Sequence of chain 1.B:
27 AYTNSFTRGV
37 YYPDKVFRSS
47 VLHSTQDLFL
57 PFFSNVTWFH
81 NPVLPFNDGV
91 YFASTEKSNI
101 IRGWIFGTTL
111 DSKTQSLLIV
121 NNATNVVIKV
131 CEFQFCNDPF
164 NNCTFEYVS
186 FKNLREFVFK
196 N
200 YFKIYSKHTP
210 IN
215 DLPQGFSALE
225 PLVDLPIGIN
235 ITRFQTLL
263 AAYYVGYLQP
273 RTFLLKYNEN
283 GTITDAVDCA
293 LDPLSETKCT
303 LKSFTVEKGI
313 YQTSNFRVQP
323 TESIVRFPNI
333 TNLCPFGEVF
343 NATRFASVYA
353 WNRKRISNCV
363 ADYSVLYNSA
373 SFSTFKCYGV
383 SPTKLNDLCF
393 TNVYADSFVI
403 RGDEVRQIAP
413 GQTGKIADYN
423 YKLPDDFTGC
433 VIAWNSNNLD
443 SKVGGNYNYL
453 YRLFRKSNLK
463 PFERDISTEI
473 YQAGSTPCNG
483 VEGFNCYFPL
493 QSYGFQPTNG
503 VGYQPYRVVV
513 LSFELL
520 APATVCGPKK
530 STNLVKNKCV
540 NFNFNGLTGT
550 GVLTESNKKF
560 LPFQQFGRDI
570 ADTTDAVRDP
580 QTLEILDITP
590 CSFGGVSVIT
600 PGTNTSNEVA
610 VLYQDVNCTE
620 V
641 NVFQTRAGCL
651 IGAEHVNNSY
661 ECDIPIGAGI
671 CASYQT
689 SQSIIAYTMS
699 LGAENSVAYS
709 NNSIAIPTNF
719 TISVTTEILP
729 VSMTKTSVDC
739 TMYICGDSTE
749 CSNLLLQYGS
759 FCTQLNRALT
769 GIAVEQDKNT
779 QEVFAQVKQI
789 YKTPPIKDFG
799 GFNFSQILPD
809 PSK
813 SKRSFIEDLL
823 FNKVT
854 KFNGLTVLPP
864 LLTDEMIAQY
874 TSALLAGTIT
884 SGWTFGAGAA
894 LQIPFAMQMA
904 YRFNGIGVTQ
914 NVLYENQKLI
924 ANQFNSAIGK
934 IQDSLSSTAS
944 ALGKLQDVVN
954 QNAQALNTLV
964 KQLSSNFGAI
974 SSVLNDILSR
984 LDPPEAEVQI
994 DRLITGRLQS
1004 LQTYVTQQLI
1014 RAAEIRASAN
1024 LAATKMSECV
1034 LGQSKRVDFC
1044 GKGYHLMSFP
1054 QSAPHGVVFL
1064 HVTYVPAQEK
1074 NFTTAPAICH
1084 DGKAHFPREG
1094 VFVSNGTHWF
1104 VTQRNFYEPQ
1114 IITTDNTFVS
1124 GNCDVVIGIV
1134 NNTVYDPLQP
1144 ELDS

Binding-site contacts:
Ligand atom C6 contacts residue LYS129 of chain 1.B at 4.4 Å.
Ligand atom C8 contacts residue ASN122 of chain 1.B at 3.8 Å.
Ligand atom O5 contacts residue ASN122 of chain 1.B at 2.3 Å (h-bond).
Ligand atom C4 contacts residue VAL127 of chain 1.B at 3.9 Å (hydrophobic).
Ligand atom C8 contacts residue THR124 of chain 1.B at 3.7 Å.
Ligand atom C8 contacts residue ALA123 of chain 1.B at 4.1 Å (hydrophobic).
Ligand atom C6 contacts residue VAL127 of chain 1.B at 1.5 Å (hydrophobic).
Ligand atom C7 contacts residue ALA123 of chain 1.B at 4.3 Å (hydrophobic).
Ligand atom C1 contacts residue VAL127 of chain 1.B at 3.9 Å (hydrophobic).
Ligand atom C1 contacts residue ASN122 of chain 1.B at 1.4 Å.
Ligand atom C5 contacts residue VAL127 of chain 1.B at 2.6 Å (hydrophobic).
Ligand atom C4 contacts residue ASN122 of chain 1.B at 4.2 Å.
Ligand atom O5 contacts residue VAL127 of chain 1.B at 3.1 Å.
Ligand atom O7 contacts residue ALA123 of chain 1.B at 3.6 Å.
Ligand atom C5 contacts residue ASN122 of chain 1.B at 3.6 Å.
Ligand atom C2 contacts residue ASN122 of chain 1.B at 2.5 Å.
Ligand atom O6 contacts residue VAL127 of chain 1.B at 2.6 Å.
Ligand atom C7 contacts residue ASN122 of chain 1.B at 3.7 Å.
Ligand atom O4 contacts residue VAL127 of chain 1.B at 4.2 Å.
Ligand atom N2 contacts residue ASN122 of chain 1.B at 3.0 Å (h-bond).
Ligand atom O6 contacts residue LYS129 of chain 1.B at 3.3 Å (salt-bridge).
Ligand atom C3 contacts residue ASN122 of chain 1.B at 3.8 Å.

This small molecule binds to this protein.
Small molecule (SMILES): CC(=O)N[C@@H]1[C@@H](O)[C@H](O)[C@@H](CO)O[C@H]1O